Sequence of chain 2.B:
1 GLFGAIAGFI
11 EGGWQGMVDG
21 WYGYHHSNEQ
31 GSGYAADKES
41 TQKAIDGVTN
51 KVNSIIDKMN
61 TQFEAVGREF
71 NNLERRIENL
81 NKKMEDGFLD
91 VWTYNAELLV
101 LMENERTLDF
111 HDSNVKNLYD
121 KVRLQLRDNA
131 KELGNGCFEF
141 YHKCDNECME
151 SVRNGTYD

Binding-site contacts:
Ligand atom O3 contacts residue GLU147 of chain 2.B at 3.8 Å.
Ligand atom C8 contacts residue GLU147 of chain 2.B at 2.5 Å.
Ligand atom C3 contacts residue GLU147 of chain 2.B at 4.1 Å.
Ligand atom C7 contacts residue GLU147 of chain 2.B at 4.0 Å.

The small molecule below binds the protein below.
Small molecule (SMILES): CC(=O)N[C@@H]1[C@@H](O)[C@H](O)[C@@H](CO)O[C@H]1O